This protein binds this small molecule.
Small molecule (SMILES): Cc1cn([C@H]2C[C@H](O[P](=O)(O)OC[C@H]3O[C@@H](n4cc(C)c(=O)[nH]c4=O)C[C@@H]3O)[C@@H](CO[P](=O)(O)O[C@H]3C[C@H](n4ccc(N)nc4=O)O[C@@H]3CO[P](=O)(O)O[C@H]3C[C@H](n4cnc5c(N)ncnc54)O[C@@H]3CO[P](=O)(O)O[C@H]3C[C@H](n4cc(C)c(=O)[nH]c4=O)O[C@@H]3CO[P](=O)(O)O[C@H]3C[C@H](n4ccc(N)nc4=O)O[C@@H]3CO[P](=O)(O)O[C@H]3C[C@H](n4cnc5c(N)ncnc54)O[C@@H]3CO)O2)c(=O)[nH]c1=O

Sequence of chain 1.A:
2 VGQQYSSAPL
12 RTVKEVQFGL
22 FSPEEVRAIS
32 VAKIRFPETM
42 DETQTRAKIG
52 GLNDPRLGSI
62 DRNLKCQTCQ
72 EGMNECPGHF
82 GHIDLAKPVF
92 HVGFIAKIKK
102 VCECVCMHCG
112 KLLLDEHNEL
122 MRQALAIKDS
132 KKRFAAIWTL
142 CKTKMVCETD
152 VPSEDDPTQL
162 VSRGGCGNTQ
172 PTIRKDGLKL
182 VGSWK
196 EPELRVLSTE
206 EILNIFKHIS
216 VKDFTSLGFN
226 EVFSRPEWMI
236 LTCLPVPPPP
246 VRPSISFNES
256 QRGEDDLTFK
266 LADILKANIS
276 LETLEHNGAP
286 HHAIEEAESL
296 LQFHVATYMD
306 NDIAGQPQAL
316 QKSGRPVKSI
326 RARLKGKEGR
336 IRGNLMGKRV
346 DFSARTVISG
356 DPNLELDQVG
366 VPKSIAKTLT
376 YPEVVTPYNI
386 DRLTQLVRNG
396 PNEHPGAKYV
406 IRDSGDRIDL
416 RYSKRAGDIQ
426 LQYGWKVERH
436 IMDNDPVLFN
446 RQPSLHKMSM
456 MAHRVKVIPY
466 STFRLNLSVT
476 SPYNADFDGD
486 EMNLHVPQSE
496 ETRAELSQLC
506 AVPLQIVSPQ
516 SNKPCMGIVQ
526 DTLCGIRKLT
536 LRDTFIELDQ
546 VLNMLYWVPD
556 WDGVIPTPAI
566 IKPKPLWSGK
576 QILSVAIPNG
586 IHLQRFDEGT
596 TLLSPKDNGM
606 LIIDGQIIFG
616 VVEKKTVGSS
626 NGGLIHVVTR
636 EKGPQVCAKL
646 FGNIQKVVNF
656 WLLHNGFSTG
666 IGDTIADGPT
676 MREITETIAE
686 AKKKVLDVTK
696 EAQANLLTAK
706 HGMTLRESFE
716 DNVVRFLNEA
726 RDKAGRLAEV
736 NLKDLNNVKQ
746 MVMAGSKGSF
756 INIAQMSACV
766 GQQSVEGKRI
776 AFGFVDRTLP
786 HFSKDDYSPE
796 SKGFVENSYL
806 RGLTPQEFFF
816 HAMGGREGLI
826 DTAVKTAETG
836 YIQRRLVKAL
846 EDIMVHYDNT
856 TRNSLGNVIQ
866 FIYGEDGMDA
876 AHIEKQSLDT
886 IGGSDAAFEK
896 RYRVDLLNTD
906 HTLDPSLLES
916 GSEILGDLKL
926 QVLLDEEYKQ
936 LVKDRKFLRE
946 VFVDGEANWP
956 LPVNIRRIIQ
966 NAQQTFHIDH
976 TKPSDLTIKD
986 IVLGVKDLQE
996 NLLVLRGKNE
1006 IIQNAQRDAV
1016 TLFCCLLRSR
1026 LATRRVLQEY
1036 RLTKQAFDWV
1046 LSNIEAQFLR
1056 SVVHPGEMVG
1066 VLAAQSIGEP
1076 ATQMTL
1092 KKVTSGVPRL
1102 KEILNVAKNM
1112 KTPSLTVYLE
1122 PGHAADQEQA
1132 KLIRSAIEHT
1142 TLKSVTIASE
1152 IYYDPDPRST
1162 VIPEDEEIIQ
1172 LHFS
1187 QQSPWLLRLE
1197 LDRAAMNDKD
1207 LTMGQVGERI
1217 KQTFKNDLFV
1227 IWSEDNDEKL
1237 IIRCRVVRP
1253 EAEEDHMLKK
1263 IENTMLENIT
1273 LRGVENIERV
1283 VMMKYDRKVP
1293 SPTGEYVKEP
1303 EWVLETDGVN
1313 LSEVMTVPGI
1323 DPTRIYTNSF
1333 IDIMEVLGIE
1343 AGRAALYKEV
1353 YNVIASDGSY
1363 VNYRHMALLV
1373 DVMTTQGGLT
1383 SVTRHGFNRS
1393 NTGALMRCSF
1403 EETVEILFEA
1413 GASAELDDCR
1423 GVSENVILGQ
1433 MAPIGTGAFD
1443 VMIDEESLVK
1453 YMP

Binding-site contacts:
Ligand atom C4' contacts residue HIS1387 of chain 1.A at 3.1 Å.
Ligand atom O5' contacts residue HIS1387 of chain 1.A at 4.3 Å.
Ligand atom O5' contacts residue GLY506 of chain 1.B at 3.7 Å.
Ligand atom N9 contacts residue LYS507 of chain 1.B at 4.0 Å.
Ligand atom N7 contacts residue ARG504 of chain 1.B at 3.3 Å (salt-bridge).
Ligand atom C5' contacts residue LYS1102 of chain 1.A at 3.5 Å.
Ligand atom O4' contacts residue LYS1102 of chain 1.A at 4.4 Å.
Ligand atom O4' contacts residue GLY506 of chain 1.B at 3.9 Å.
Ligand atom N4 contacts residue ASP505 of chain 1.B at 4.3 Å.
Ligand atom C8 contacts residue ASP505 of chain 1.B at 2.8 Å.
Ligand atom O3' contacts residue HIS1387 of chain 1.A at 3.7 Å.
Ligand atom C5' contacts residue ASP505 of chain 1.B at 2.9 Å.
Ligand atom O4' contacts residue ASP505 of chain 1.B at 3.9 Å.
Ligand atom O4' contacts residue HIS1387 of chain 1.A at 3.5 Å.
Ligand atom C1' contacts residue ASP505 of chain 1.B at 4.2 Å.
Ligand atom C1' contacts residue LYS507 of chain 1.B at 3.5 Å.
Ligand atom C4 contacts residue LYS507 of chain 1.B at 4.2 Å.
Ligand atom O5' contacts residue LEU508 of chain 1.B at 3.2 Å.
Ligand atom C5' contacts residue HIS1387 of chain 1.A at 3.1 Å.
Ligand atom O5' contacts residue ASP505 of chain 1.B at 3.0 Å (salt-bridge).
Ligand atom N3 contacts residue LYS507 of chain 1.B at 3.8 Å.
Ligand atom N7 contacts residue ASP505 of chain 1.B at 3.0 Å (salt-bridge).
Ligand atom C4' contacts residue LYS507 of chain 1.B at 4.2 Å.
Ligand atom O4' contacts residue LYS507 of chain 1.B at 3.2 Å.
Ligand atom C8 contacts residue ARG504 of chain 1.B at 3.9 Å.
Ligand atom N9 contacts residue ASP505 of chain 1.B at 4.0 Å.
Ligand atom C5 contacts residue ARG504 of chain 1.B at 4.0 Å.
Ligand atom OP1 contacts residue LYS1112 of chain 1.A at 4.5 Å.
Ligand atom OP1 contacts residue ARG1391 of chain 1.A at 4.3 Å.
Ligand atom C4' contacts residue LYS1102 of chain 1.A at 4.0 Å.
Ligand atom C5 contacts residue ASP505 of chain 1.B at 4.2 Å.
Ligand atom C5' contacts residue ASN1106 of chain 1.A at 4.0 Å.
Ligand atom C4' contacts residue HIS1387 of chain 1.A at 4.4 Å.
Ligand atom C6 contacts residue ARG504 of chain 1.B at 4.4 Å.
Ligand atom C5 contacts residue ASP505 of chain 1.B at 3.8 Å.
Ligand atom C2' contacts residue ASP505 of chain 1.B at 3.8 Å.
Ligand atom C4' contacts residue ASP505 of chain 1.B at 3.8 Å.
Ligand atom OP1 contacts residue ALA1108 of chain 1.A at 3.6 Å.
Ligand atom C3' contacts residue ASP505 of chain 1.B at 4.0 Å.
Ligand atom N6 contacts residue ARG504 of chain 1.B at 3.5 Å (salt-bridge).

Sequence of chain 1.B:
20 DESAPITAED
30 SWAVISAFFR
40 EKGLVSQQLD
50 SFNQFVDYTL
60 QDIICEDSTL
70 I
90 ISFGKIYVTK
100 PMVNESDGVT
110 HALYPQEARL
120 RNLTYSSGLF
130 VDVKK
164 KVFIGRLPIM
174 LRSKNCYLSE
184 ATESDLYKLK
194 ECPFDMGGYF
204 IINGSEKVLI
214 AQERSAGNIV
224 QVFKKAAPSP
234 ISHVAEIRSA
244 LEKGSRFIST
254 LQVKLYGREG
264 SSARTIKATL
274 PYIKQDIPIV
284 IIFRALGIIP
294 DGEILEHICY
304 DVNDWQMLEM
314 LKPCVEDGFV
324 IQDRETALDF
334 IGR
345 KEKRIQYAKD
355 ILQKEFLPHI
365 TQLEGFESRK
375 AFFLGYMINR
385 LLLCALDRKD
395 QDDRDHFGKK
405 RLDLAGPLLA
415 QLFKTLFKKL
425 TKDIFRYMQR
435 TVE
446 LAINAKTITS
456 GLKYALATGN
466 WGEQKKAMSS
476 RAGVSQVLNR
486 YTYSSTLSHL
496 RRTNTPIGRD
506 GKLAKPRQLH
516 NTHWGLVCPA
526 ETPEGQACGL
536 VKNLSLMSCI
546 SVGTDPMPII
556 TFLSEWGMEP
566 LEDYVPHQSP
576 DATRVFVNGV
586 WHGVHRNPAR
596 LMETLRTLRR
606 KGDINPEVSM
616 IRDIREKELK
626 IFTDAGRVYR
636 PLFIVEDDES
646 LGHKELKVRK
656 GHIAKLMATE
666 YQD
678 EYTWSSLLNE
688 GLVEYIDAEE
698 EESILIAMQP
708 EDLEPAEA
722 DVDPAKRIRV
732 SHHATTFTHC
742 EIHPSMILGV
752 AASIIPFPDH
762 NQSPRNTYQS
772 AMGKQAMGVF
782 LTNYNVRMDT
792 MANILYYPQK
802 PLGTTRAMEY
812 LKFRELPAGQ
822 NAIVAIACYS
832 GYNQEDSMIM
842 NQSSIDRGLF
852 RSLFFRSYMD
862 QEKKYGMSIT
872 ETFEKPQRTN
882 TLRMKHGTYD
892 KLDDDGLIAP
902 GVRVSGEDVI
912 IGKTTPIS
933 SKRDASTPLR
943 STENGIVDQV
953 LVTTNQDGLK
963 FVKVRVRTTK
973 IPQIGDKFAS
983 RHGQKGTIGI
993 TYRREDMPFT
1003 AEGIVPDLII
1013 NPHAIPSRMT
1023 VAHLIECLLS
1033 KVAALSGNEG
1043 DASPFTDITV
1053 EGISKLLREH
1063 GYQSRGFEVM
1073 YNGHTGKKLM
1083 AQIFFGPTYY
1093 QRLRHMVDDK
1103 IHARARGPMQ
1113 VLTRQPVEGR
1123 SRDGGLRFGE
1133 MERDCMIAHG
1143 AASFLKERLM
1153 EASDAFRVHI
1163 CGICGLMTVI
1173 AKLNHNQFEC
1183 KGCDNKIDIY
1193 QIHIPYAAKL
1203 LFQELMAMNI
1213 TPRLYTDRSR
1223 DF